Binding-site contacts:
Ligand atom N23 contacts residue GLU103 of chain 1.A at 3.8 Å.
Ligand atom C27 contacts residue GLU103 of chain 1.A at 3.4 Å.
Ligand atom N9 contacts residue ASP161 of chain 1.A at 3.7 Å.
Ligand atom C11 contacts residue GLN99 of chain 1.A at 3.4 Å.
Ligand atom C25 contacts residue ASP105 of chain 1.A at 3.4 Å.
Ligand atom N13 contacts residue ASP100 of chain 1.A at 3.8 Å.
Ligand atom C6 contacts residue GLN99 of chain 1.A at 3.2 Å.
Ligand atom C7 contacts residue ASP161 of chain 1.A at 3.8 Å.
Ligand atom N23 contacts residue MET102 of chain 1.A at 3.6 Å (h-bond).
Ligand atom C12 contacts residue LEU150 of chain 1.A at 3.7 Å (hydrophobic).
Ligand atom N8 contacts residue ASP161 of chain 1.A at 3.4 Å.
Ligand atom N13 contacts residue ALA46 of chain 1.A at 3.7 Å.
Ligand atom C5 contacts residue CYS160 of chain 1.A at 3.8 Å (hydrophobic).
Ligand atom N4 contacts residue CYS160 of chain 1.A at 3.9 Å.
Ligand atom C11 contacts residue LEU150 of chain 1.A at 3.4 Å (hydrophobic).
Ligand atom C18 contacts residue ASP161 of chain 1.A at 3.6 Å.
Ligand atom C12 contacts residue ALA46 of chain 1.A at 3.4 Å (hydrophobic).
Ligand atom C25 contacts residue ILE25 of chain 1.A at 3.8 Å (hydrophobic).
Ligand atom N16 contacts residue MET102 of chain 1.A at 2.7 Å (h-bond).
Ligand atom N13 contacts residue MET102 of chain 1.A at 2.8 Å (h-bond).
Ligand atom C11 contacts residue ALA46 of chain 1.A at 3.5 Å (hydrophobic).
Ligand atom C22 contacts residue VAL33 of chain 1.A at 3.5 Å (hydrophobic).
Ligand atom N24 contacts residue LYS108 of chain 1.A at 2.9 Å (salt-bridge).
Ligand atom C22 contacts residue GLY28 of chain 1.A at 3.8 Å.
Ligand atom N15 contacts residue LEU150 of chain 1.A at 3.6 Å.
Ligand atom C12 contacts residue MET102 of chain 1.A at 3.5 Å (hydrophobic).
Ligand atom C26 contacts residue LEU150 of chain 1.A at 3.8 Å (hydrophobic).
Ligand atom C17 contacts residue MET102 of chain 1.A at 3.4 Å (hydrophobic).
Ligand atom C25 contacts residue LYS108 of chain 1.A at 3.6 Å.
Ligand atom C12 contacts residue ASP100 of chain 1.A at 3.2 Å.
Ligand atom N13 contacts residue LEU101 of chain 1.A at 3.8 Å.
Ligand atom C10 contacts residue LEU150 of chain 1.A at 3.5 Å (hydrophobic).
Ligand atom N8 contacts residue LYS48 of chain 1.A at 3.0 Å (salt-bridge).
Ligand atom N4 contacts residue VAL33 of chain 1.A at 3.8 Å.
Ligand atom C21 contacts residue GLU27 of chain 1.A at 3.5 Å.
Ligand atom C27 contacts residue MET102 of chain 1.A at 3.3 Å (hydrophobic).
Ligand atom C22 contacts residue GLY31 of chain 1.A at 3.8 Å.
Ligand atom C20 contacts residue VAL33 of chain 1.A at 3.6 Å (hydrophobic).
Ligand atom N9 contacts residue LYS48 of chain 1.A at 3.5 Å.
Ligand atom C14 contacts residue MET102 of chain 1.A at 3.7 Å (hydrophobic).

This protein binds this small molecule.
Small molecule (SMILES): CC[C@H](C)Cc1nnc2cc(-c3ccnc(Nc4ccnn4C)n3)ccn12

Sequence of chain 1.A:
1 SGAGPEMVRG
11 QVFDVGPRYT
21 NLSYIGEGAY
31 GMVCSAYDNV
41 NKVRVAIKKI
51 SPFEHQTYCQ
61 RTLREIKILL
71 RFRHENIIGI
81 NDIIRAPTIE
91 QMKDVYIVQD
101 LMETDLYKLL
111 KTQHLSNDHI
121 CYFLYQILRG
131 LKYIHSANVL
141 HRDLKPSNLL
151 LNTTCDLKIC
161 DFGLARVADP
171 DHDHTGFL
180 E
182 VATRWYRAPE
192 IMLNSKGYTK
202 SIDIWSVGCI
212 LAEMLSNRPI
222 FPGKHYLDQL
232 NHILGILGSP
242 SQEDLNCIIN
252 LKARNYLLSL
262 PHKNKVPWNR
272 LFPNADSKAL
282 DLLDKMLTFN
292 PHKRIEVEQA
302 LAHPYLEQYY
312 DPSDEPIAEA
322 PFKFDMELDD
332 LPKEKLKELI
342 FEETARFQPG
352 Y